Sequence of chain 1.M:
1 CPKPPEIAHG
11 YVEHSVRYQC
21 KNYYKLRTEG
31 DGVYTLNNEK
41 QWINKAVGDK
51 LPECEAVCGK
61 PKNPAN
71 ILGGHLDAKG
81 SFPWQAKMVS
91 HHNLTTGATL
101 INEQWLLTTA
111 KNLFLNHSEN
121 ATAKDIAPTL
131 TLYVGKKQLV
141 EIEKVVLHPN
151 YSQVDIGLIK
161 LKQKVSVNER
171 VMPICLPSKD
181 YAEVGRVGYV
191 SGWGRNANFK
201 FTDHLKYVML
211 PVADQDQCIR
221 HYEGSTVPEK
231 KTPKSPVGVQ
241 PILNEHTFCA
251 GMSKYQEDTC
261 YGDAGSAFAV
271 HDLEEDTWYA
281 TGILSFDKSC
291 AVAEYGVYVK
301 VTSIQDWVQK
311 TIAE

The protein below binds the small molecule below.
Small molecule (SMILES): CC(=O)N[C@@H]1[C@@H](O)[C@H](O)[C@@H](CO)O[C@H]1O

Binding-site contacts:
Ligand atom C8 contacts residue ASN120 of chain 1.M at 4.4 Å.
Ligand atom C2 contacts residue ASN120 of chain 1.M at 2.7 Å.
Ligand atom C4 contacts residue ASN120 of chain 1.M at 3.9 Å.
Ligand atom C6 contacts residue SER118 of chain 1.M at 4.3 Å.
Ligand atom O5 contacts residue ASN120 of chain 1.M at 2.4 Å (h-bond).
Ligand atom O6 contacts residue ASN120 of chain 1.M at 3.3 Å (h-bond).
Ligand atom C6 contacts residue ASN120 of chain 1.M at 3.0 Å.
Ligand atom O6 contacts residue SER118 of chain 1.M at 4.3 Å.
Ligand atom O7 contacts residue ASN120 of chain 1.M at 3.6 Å (h-bond).
Ligand atom C1 contacts residue ASN120 of chain 1.M at 1.4 Å.
Ligand atom C3 contacts residue ASN120 of chain 1.M at 3.8 Å.
Ligand atom C7 contacts residue ASN120 of chain 1.M at 3.5 Å.
Ligand atom N2 contacts residue ASN120 of chain 1.M at 3.5 Å (h-bond).
Ligand atom C5 contacts residue ASN120 of chain 1.M at 3.2 Å.